This protein binds this small molecule.
Small molecule (SMILES): CC[C@H](C)[C@H](NC(=O)[C@@H]1CCCN1C(=O)[C@H](CCC(=O)O)NC(=O)[C@H](Cc1ccc(O)cc1)NC(=O)CCC(=O)O)C(=O)N1C[C@@H](O)C[C@H]1C(=O)N[C@@H](CCC(=O)O)C(=O)N[C@@H](CCC(=O)O)C(=O)N[C@@H](Cc1ccc(CS(=O)(=O)O)cc1)C(=O)N[C@@H](CC1CCCCC1)C(=O)N[C@@H](CCC(N)=O)C(=O)O

Sequence of chain 1.B:
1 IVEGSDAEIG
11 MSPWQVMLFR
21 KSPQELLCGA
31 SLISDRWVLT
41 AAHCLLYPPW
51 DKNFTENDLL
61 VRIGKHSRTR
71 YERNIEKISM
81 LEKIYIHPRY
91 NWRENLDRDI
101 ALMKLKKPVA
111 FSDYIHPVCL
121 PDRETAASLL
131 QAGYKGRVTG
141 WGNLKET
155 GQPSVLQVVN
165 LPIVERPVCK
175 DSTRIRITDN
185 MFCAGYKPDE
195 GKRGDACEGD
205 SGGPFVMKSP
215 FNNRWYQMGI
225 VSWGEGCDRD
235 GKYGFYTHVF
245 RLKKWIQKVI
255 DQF

Sequence of chain 2.B:
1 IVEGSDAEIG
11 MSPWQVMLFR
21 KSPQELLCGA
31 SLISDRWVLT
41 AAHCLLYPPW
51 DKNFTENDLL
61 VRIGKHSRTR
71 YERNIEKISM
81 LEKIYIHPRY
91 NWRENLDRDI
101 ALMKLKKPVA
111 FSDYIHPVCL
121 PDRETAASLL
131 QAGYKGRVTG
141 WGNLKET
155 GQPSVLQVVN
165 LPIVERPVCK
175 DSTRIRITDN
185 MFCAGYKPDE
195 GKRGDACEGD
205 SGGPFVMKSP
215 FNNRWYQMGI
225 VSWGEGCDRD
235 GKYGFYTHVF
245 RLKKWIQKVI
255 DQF

Binding-site contacts:
Ligand atom O1 contacts residue THR69 of chain 2.B at 3.6 Å.
Ligand atom C1 contacts residue ARG68 of chain 2.B at 3.5 Å.
Ligand atom OE2 contacts residue TYR71 of chain 2.B at 3.1 Å.
Ligand atom O1 contacts residue GLU76 of chain 2.B at 3.7 Å.
Ligand atom O3 contacts residue LYS77 of chain 2.B at 3.0 Å (salt-bridge).
Ligand atom CD2 contacts residue ARG68 of chain 2.B at 3.7 Å.
Ligand atom OH contacts residue LEU26 of chain 2.B at 3.2 Å.
Ligand atom OE1 contacts residue ARG70 of chain 1.B at 2.8 Å (salt-bridge).
Ligand atom CB contacts residue MET80 of chain 2.B at 3.4 Å (hydrophobic).
Ligand atom O contacts residue ASN57 of chain 2.B at 2.7 Å (h-bond).
Ligand atom CZ contacts residue GLN24 of chain 2.B at 3.4 Å.
Ligand atom N contacts residue LYS21 of chain 2.B at 3.7 Å.
Ligand atom O2 contacts residue ILE78 of chain 2.B at 2.9 Å (h-bond).
Ligand atom N contacts residue THR69 of chain 2.B at 2.9 Å (h-bond).
Ligand atom C contacts residue LYS21 of chain 2.B at 2.7 Å.
Ligand atom N contacts residue GLN24 of chain 2.B at 3.5 Å (h-bond).
Ligand atom CG2 contacts residue ARG62 of chain 2.B at 3.4 Å.
Ligand atom CA contacts residue LYS21 of chain 2.B at 3.6 Å.
Ligand atom O2 contacts residue ARG68 of chain 2.B at 3.2 Å (salt-bridge).
Ligand atom CB contacts residue ARG70 of chain 1.B at 3.1 Å.
Ligand atom CG contacts residue ARG70 of chain 1.B at 3.6 Å.
Ligand atom CE2 contacts residue ARG68 of chain 2.B at 3.7 Å.
Ligand atom OXT contacts residue LYS21 of chain 2.B at 3.0 Å (salt-bridge).
Ligand atom OE1 contacts residue ARG70 of chain 2.B at 3.7 Å.
Ligand atom CD contacts residue TYR71 of chain 2.B at 3.4 Å (hydrophobic).
Ligand atom O1 contacts residue TYR71 of chain 2.B at 2.8 Å (h-bond).
Ligand atom O contacts residue LEU60 of chain 2.B at 3.4 Å.
Ligand atom OXT contacts residue MET80 of chain 2.B at 3.1 Å (h-bond).
Ligand atom OD1 contacts residue TYR71 of chain 2.B at 2.8 Å (h-bond).
Ligand atom O2 contacts residue LYS77 of chain 2.B at 3.6 Å.
Ligand atom O4 contacts residue THR69 of chain 2.B at 3.4 Å.
Ligand atom O1 contacts residue ILE78 of chain 2.B at 3.6 Å.
Ligand atom OE1 contacts residue TYR71 of chain 2.B at 3.5 Å (h-bond).
Ligand atom CD1 contacts residue ILE78 of chain 2.B at 3.6 Å (hydrophobic).
Ligand atom CA contacts residue THR69 of chain 2.B at 3.6 Å.
Ligand atom OH contacts residue ARG68 of chain 2.B at 3.5 Å (salt-bridge).
Ligand atom CB contacts residue THR69 of chain 2.B at 3.3 Å.
Ligand atom O contacts residue LYS21 of chain 2.B at 2.5 Å (salt-bridge).
Ligand atom CE1 contacts residue TYR71 of chain 2.B at 3.7 Å (hydrophobic).
Ligand atom O1 contacts residue ARG68 of chain 2.B at 3.0 Å (salt-bridge).